Sequence of chain 3.B:
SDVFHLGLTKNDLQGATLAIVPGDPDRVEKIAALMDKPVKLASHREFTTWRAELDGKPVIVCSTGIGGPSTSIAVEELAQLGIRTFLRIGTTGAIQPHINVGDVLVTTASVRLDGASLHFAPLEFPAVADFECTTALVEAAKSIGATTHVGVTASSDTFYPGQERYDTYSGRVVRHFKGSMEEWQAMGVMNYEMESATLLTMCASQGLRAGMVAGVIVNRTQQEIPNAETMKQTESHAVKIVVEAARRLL

This protein binds this small molecule.
Small molecule (SMILES): O=P(O)(O)O[C@H]1O[C@H](CO)[C@@H](O)[C@H]1O

Binding-site contacts:
Ligand atom P contacts residue ARG94 of chain 3.A at 3.9 Å.
Ligand atom O4 contacts residue THR97 of chain 3.A at 3.0 Å (h-bond).
Ligand atom O1P contacts residue ARG94 of chain 3.A at 3.0 Å (salt-bridge).
Ligand atom C5 contacts residue HIS11 of chain 3.B at 3.6 Å.
Ligand atom O4 contacts residue URA1 of chain 3.E at 3.7 Å.
Ligand atom O2 contacts residue GLU199 of chain 3.A at 3.3 Å (salt-bridge).
Ligand atom O1 contacts residue THR97 of chain 3.A at 3.5 Å (h-bond).
Ligand atom O5 contacts residue URA1 of chain 3.E at 3.7 Å.
Ligand atom P contacts residue THR97 of chain 3.A at 3.7 Å.
Ligand atom C1 contacts residue THR97 of chain 3.A at 3.1 Å.
Ligand atom O3P contacts residue ARG51 of chain 3.B at 2.9 Å (salt-bridge).
Ligand atom O1P contacts residue GLY29 of chain 3.A at 3.0 Å (h-bond).
Ligand atom C5 contacts residue URA1 of chain 3.E at 3.4 Å.
Ligand atom O1 contacts residue GLU201 of chain 3.A at 3.7 Å.
Ligand atom P contacts residue ARG51 of chain 3.B at 3.7 Å.
Ligand atom C2 contacts residue GLU201 of chain 3.A at 3.6 Å.
Ligand atom C3 contacts residue GLU201 of chain 3.A at 3.4 Å.
Ligand atom O5 contacts residue HIS11 of chain 3.B at 2.8 Å (h-bond).
Ligand atom P contacts residue ARG33 of chain 3.A at 3.8 Å.
Ligand atom O2 contacts residue MET200 of chain 3.A at 2.8 Å (h-bond).
Ligand atom O1P contacts residue ILE95 of chain 3.A at 3.9 Å.
Ligand atom O5 contacts residue PHE165 of chain 3.A at 3.6 Å.
Ligand atom O1P contacts residue ARG33 of chain 3.A at 2.9 Å (salt-bridge).
Ligand atom O2P contacts residue ASP30 of chain 3.A at 3.9 Å.
Ligand atom O4 contacts residue ARG51 of chain 3.B at 3.5 Å (salt-bridge).
Ligand atom C2 contacts residue MET200 of chain 3.A at 3.7 Å (hydrophobic).
Ligand atom O3P contacts residue THR97 of chain 3.A at 2.5 Å (h-bond).
Ligand atom C5 contacts residue PHE165 of chain 3.A at 3.7 Å (hydrophobic).
Ligand atom O2 contacts residue GLU201 of chain 3.A at 2.5 Å (salt-bridge).
Ligand atom O3P contacts residue ARG33 of chain 3.A at 2.8 Å (salt-bridge).
Ligand atom O1P contacts residue GLY96 of chain 3.A at 3.2 Å.
Ligand atom O3 contacts residue ILE72 of chain 3.A at 3.6 Å.
Ligand atom C1 contacts residue URA1 of chain 3.E at 3.6 Å.
Ligand atom O2P contacts residue ARG51 of chain 3.B at 2.7 Å (salt-bridge).
Ligand atom C2 contacts residue URA1 of chain 3.E at 3.6 Å.
Ligand atom O3 contacts residue GLU201 of chain 3.A at 2.6 Å (salt-bridge).
Ligand atom O1P contacts residue THR97 of chain 3.A at 3.9 Å.
Ligand atom O2P contacts residue GLY29 of chain 3.A at 3.5 Å.
Ligand atom O1 contacts residue ARG94 of chain 3.A at 3.1 Å (salt-bridge).
Ligand atom O2 contacts residue ARG94 of chain 3.A at 3.0 Å (salt-bridge).

Sequence of chain 3.A:
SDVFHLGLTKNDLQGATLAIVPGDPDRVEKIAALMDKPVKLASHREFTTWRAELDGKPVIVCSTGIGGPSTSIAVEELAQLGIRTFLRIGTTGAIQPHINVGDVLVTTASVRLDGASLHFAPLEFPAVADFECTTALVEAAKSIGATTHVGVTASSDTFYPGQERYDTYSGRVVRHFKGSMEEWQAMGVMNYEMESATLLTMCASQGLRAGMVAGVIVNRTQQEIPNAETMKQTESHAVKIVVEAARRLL